Binding-site contacts:
Ligand atom O3' contacts residue ILE69 of chain 1.BA at 3.8 Å.
Ligand atom C4' contacts residue ARG48 of chain 1.AA at 4.1 Å.
Ligand atom O2 contacts residue TYR195 of chain 1.BA at 3.7 Å.
Ligand atom C2 contacts residue GLU196 of chain 1.BA at 4.0 Å.
Ligand atom O4 contacts residue VAL221 of chain 1.BA at 4.0 Å.
Ligand atom N1 contacts residue THR94 of chain 1.BA at 4.0 Å.
Ligand atom O3' contacts residue PO41 of chain 1.ED at 2.8 Å (h-bond).
Ligand atom O2 contacts residue GLN166 of chain 1.BA at 2.9 Å (h-bond).
Ligand atom C2' contacts residue PO41 of chain 1.ED at 3.4 Å.
Ligand atom C2' contacts residue MET197 of chain 1.BA at 3.9 Å (hydrophobic).
Ligand atom C4 contacts residue GLY96 of chain 1.BA at 3.5 Å.
Ligand atom O5' contacts residue PHE162 of chain 1.BA at 3.2 Å.
Ligand atom C4 contacts residue ARG168 of chain 1.BA at 3.7 Å.
Ligand atom O2 contacts residue GLU196 of chain 1.BA at 3.3 Å.
Ligand atom C4' contacts residue PO41 of chain 1.ED at 3.6 Å.
Ligand atom N3 contacts residue ARG168 of chain 1.BA at 4.0 Å.
Ligand atom C5' contacts residue HIS8 of chain 1.AA at 3.4 Å.
Ligand atom C3' contacts residue MET197 of chain 1.BA at 3.9 Å (hydrophobic).
Ligand atom C3' contacts residue PO41 of chain 1.ED at 3.6 Å.
Ligand atom O5' contacts residue HIS8 of chain 1.AA at 2.6 Å (h-bond).
Ligand atom O4 contacts residue GLN166 of chain 1.BA at 3.8 Å.
Ligand atom C6 contacts residue THR94 of chain 1.BA at 4.0 Å.
Ligand atom C5 contacts residue GLY96 of chain 1.BA at 3.5 Å.
Ligand atom C2' contacts residue GLU198 of chain 1.BA at 3.9 Å.
Ligand atom O2 contacts residue MET197 of chain 1.BA at 3.6 Å.
Ligand atom O4 contacts residue ARG168 of chain 1.BA at 3.0 Å (salt-bridge).
Ligand atom C2' contacts residue GLU196 of chain 1.BA at 4.0 Å.
Ligand atom C5 contacts residue THR95 of chain 1.BA at 3.8 Å.
Ligand atom O3' contacts residue GLU198 of chain 1.BA at 2.8 Å (salt-bridge).
Ligand atom C3' contacts residue GLU198 of chain 1.BA at 3.8 Å.
Ligand atom C4 contacts residue GLN166 of chain 1.BA at 3.8 Å.
Ligand atom N3 contacts residue TYR195 of chain 1.BA at 3.6 Å (h-bond).
Ligand atom C6 contacts residue THR95 of chain 1.BA at 4.1 Å.
Ligand atom O4 contacts residue GLY96 of chain 1.BA at 3.4 Å.
Ligand atom C5' contacts residue ILE69 of chain 1.BA at 3.7 Å (hydrophobic).
Ligand atom N3 contacts residue GLN166 of chain 1.BA at 2.8 Å (h-bond).
Ligand atom C1' contacts residue THR94 of chain 1.BA at 3.8 Å.
Ligand atom C2 contacts residue TYR195 of chain 1.BA at 3.7 Å (hydrophobic).
Ligand atom C2' contacts residue THR94 of chain 1.BA at 3.9 Å.
Ligand atom C2 contacts residue GLN166 of chain 1.BA at 3.6 Å.

A protein and the small-molecule ligand that binds it are described below.
Small molecule (SMILES): O=c1ccn([C@H]2C[C@H](O)[C@@H](CO)O2)c(=O)[nH]1

Sequence of chain 1.BA:
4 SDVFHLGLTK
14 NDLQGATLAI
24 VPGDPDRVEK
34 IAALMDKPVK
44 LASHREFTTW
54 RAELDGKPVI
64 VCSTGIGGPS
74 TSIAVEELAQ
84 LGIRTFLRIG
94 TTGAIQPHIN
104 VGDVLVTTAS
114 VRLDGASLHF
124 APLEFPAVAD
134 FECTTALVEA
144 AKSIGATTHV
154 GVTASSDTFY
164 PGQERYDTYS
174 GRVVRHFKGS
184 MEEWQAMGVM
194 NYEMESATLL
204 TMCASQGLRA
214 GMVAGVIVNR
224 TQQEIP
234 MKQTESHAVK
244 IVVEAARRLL

Sequence of chain 1.AA:
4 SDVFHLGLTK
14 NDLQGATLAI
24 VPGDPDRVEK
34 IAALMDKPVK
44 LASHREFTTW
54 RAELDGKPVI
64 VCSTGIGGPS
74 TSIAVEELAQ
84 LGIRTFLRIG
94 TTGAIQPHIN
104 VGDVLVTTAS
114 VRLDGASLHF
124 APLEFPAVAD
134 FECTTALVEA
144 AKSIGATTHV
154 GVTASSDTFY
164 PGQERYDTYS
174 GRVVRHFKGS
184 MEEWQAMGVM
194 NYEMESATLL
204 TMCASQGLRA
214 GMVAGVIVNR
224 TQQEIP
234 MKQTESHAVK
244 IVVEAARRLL